Sequence of chain 17.A:
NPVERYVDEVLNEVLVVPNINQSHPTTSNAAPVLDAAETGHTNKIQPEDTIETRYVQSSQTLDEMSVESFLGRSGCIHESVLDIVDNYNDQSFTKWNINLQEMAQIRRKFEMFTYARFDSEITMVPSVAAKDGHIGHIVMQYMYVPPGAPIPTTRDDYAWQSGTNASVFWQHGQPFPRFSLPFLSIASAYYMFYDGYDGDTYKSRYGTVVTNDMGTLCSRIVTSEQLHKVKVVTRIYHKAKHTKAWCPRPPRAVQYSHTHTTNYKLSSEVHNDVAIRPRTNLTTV

This small molecule binds to this protein.
Small molecule (SMILES): Cc1cc(CCCOc2c(C)cc(-c3nnn(C)n3)cc2C)on1

Binding-site contacts:
Ligand atom N5A contacts residue PHE179 of chain 17.A at 3.3 Å.
Ligand atom CM6 contacts residue TYR144 of chain 17.A at 3.7 Å (hydrophobic).
Ligand atom C4 contacts residue LEU100 of chain 17.A at 3.9 Å (hydrophobic).
Ligand atom C4 contacts residue MET214 of chain 17.A at 3.7 Å (hydrophobic).
Ligand atom C1B contacts residue LEU181 of chain 17.A at 4.0 Å (hydrophobic).
Ligand atom N1A contacts residue MET124 of chain 17.A at 3.6 Å.
Ligand atom N5A contacts residue MET124 of chain 17.A at 3.9 Å.
Ligand atom C5B contacts residue LEU181 of chain 17.A at 3.6 Å (hydrophobic).
Ligand atom O1 contacts residue LEU100 of chain 17.A at 3.7 Å.
Ligand atom N4A contacts residue TYR144 of chain 17.A at 3.7 Å.
Ligand atom C1B contacts residue ILE98 of chain 17.A at 3.7 Å (hydrophobic).
Ligand atom N3A contacts residue PHE179 of chain 17.A at 3.7 Å.
Ligand atom C6B contacts residue LEU181 of chain 17.A at 3.5 Å (hydrophobic).
Ligand atom C5 contacts residue MET214 of chain 17.A at 3.4 Å (hydrophobic).
Ligand atom C2B contacts residue ILE122 of chain 17.A at 4.0 Å (hydrophobic).
Ligand atom N2 contacts residue LEU100 of chain 17.A at 3.8 Å.
Ligand atom C3 contacts residue LEU100 of chain 17.A at 3.8 Å (hydrophobic).
Ligand atom N3A contacts residue TYR144 of chain 17.A at 3.2 Å.
Ligand atom N4A contacts residue PHE179 of chain 17.A at 3.5 Å.
Ligand atom C2A contacts residue PHE179 of chain 17.A at 3.5 Å (hydrophobic).
Ligand atom N1A contacts residue PHE179 of chain 17.A at 3.3 Å.
Ligand atom N5A contacts residue LEU217 of chain 17.A at 3.6 Å.
Ligand atom CM4 contacts residue ALA166 of chain 17.A at 3.1 Å (hydrophobic).
Ligand atom C2A contacts residue LEU217 of chain 17.A at 4.0 Å (hydrophobic).
Ligand atom CM4 contacts residue TYR144 of chain 17.A at 3.8 Å (hydrophobic).
Ligand atom N2 contacts residue MET214 of chain 17.A at 3.8 Å.
Ligand atom CM3 contacts residue TYR190 of chain 17.A at 3.6 Å (hydrophobic).
Ligand atom CM6 contacts residue LEU181 of chain 17.A at 3.8 Å (hydrophobic).
Ligand atom N1A contacts residue LEU217 of chain 17.A at 3.3 Å.
Ligand atom CM2 contacts residue ILE77 of chain 17.A at 3.8 Å (hydrophobic).
Ligand atom CM4 contacts residue VAL168 of chain 17.A at 3.9 Å (hydrophobic).
Ligand atom C1C contacts residue MET214 of chain 17.A at 3.2 Å (hydrophobic).
Ligand atom O1B contacts residue ILE98 of chain 17.A at 3.2 Å.
Ligand atom C6B contacts residue ILE98 of chain 17.A at 3.8 Å (hydrophobic).
Ligand atom CM6 contacts residue LEU184 of chain 17.A at 3.7 Å (hydrophobic).
Ligand atom C5B contacts residue TYR144 of chain 17.A at 3.8 Å (hydrophobic).
Ligand atom CM4 contacts residue TYR142 of chain 17.A at 3.7 Å (hydrophobic).
Ligand atom O1 contacts residue MET214 of chain 17.A at 3.2 Å.
Ligand atom CM2 contacts residue ILE122 of chain 17.A at 3.8 Å (hydrophobic).
Ligand atom C4 contacts residue TYR190 of chain 17.A at 3.7 Å (hydrophobic).